The protein below binds the small molecule below.
Small molecule (SMILES): NCCCCCCCCCCCC(=O)O

Binding-site contacts:
Ligand atom CA2 contacts residue PHE115 of chain 4.A at 4.3 Å (hydrophobic).
Ligand atom C7 contacts residue ILE95 of chain 4.A at 4.3 Å (hydrophobic).
Ligand atom C9 contacts residue TYR192 of chain 4.A at 4.1 Å (hydrophobic).
Ligand atom C5 contacts residue PHE240 of chain 4.A at 4.1 Å (hydrophobic).
Ligand atom C2 contacts residue TYR146 of chain 4.A at 3.9 Å (hydrophobic).
Ligand atom C9 contacts residue PHE115 of chain 4.A at 4.1 Å (hydrophobic).
Ligand atom C contacts residue TYR192 of chain 4.A at 4.2 Å (hydrophobic).
Ligand atom C8 contacts residue TYR192 of chain 4.A at 3.6 Å (hydrophobic).
Ligand atom C8 contacts residue MET216 of chain 4.A at 3.9 Å (hydrophobic).
Ligand atom O contacts residue ASN194 of chain 4.A at 3.0 Å (h-bond).
Ligand atom C3 contacts residue ILE183 of chain 4.A at 3.7 Å (hydrophobic).
Ligand atom O contacts residue LEU107 of chain 4.A at 4.4 Å.
Ligand atom C10 contacts residue MET216 of chain 4.A at 3.6 Å (hydrophobic).
Ligand atom C7 contacts residue TYR192 of chain 4.A at 4.4 Å (hydrophobic).
Ligand atom C1 contacts residue ILE183 of chain 4.A at 4.2 Å (hydrophobic).
Ligand atom C6 contacts residue ILE95 of chain 4.A at 4.1 Å (hydrophobic).
Ligand atom C contacts residue TYR210 of chain 4.A at 4.1 Å (hydrophobic).
Ligand atom C contacts residue ASN194 of chain 4.A at 4.0 Å.
Ligand atom C5 contacts residue ILE95 of chain 4.A at 3.8 Å (hydrophobic).
Ligand atom N contacts residue TYR146 of chain 4.A at 4.1 Å.
Ligand atom OXT contacts residue TYR210 of chain 4.A at 3.0 Å (h-bond).
Ligand atom OXT contacts residue MET216 of chain 4.A at 4.2 Å.
Ligand atom N contacts residue ILE219 of chain 4.A at 4.0 Å.
Ligand atom C5 contacts residue ILE183 of chain 4.A at 4.4 Å (hydrophobic).
Ligand atom OXT contacts residue ASN194 of chain 4.A at 4.3 Å.
Ligand atom C2 contacts residue ILE183 of chain 4.A at 4.2 Å (hydrophobic).
Ligand atom C2 contacts residue ILE95 of chain 4.A at 3.8 Å (hydrophobic).
Ligand atom C1 contacts residue ILE219 of chain 4.A at 4.1 Å (hydrophobic).
Ligand atom C4 contacts residue ILE95 of chain 4.A at 4.0 Å (hydrophobic).
Ligand atom C3 contacts residue ILE95 of chain 4.A at 4.2 Å (hydrophobic).
Ligand atom C7 contacts residue PHE240 of chain 4.A at 3.9 Å (hydrophobic).
Ligand atom C1 contacts residue VAL119 of chain 4.A at 4.2 Å (hydrophobic).
Ligand atom C4 contacts residue ILE183 of chain 4.A at 4.2 Å (hydrophobic).
Ligand atom C9 contacts residue PHE240 of chain 4.A at 4.1 Å (hydrophobic).
Ligand atom C6 contacts residue TYR192 of chain 4.A at 4.4 Å (hydrophobic).
Ligand atom C10 contacts residue TYR192 of chain 4.A at 4.3 Å (hydrophobic).
Ligand atom O contacts residue TYR192 of chain 4.A at 3.9 Å.
Ligand atom C7 contacts residue VAL117 of chain 4.A at 4.3 Å (hydrophobic).
Ligand atom O contacts residue VAL113 of chain 4.A at 4.0 Å.
Ligand atom N contacts residue MET181 of chain 4.A at 3.9 Å.

Sequence of chain 4.A:
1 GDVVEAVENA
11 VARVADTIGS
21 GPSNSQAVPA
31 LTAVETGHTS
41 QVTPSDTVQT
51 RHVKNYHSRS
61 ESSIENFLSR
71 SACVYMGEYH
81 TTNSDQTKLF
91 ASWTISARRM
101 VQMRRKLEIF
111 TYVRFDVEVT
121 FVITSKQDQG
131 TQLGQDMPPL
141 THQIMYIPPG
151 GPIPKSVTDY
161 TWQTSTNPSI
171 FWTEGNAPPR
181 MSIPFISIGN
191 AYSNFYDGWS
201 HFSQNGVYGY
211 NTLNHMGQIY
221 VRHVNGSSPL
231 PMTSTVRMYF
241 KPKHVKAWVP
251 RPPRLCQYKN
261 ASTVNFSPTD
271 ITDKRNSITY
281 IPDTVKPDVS